The protein below binds the small molecule below.
Small molecule (SMILES): CC(=O)N[C@@H]1[C@@H](O)[C@H](O)[C@@H](CO)O[C@H]1O

Sequence of chain 1.C:
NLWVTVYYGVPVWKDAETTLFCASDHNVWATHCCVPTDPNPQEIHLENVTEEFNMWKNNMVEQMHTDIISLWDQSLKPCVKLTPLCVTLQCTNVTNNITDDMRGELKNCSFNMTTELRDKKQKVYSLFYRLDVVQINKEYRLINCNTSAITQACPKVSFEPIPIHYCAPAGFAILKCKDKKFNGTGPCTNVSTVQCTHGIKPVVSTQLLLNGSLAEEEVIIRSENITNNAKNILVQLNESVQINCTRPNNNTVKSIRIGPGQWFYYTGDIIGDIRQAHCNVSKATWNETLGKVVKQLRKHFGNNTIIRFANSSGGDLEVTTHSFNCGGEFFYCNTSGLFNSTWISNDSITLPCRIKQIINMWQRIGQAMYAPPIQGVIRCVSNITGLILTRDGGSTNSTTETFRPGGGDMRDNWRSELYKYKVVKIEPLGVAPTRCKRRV

Sequence of chain 1.I:
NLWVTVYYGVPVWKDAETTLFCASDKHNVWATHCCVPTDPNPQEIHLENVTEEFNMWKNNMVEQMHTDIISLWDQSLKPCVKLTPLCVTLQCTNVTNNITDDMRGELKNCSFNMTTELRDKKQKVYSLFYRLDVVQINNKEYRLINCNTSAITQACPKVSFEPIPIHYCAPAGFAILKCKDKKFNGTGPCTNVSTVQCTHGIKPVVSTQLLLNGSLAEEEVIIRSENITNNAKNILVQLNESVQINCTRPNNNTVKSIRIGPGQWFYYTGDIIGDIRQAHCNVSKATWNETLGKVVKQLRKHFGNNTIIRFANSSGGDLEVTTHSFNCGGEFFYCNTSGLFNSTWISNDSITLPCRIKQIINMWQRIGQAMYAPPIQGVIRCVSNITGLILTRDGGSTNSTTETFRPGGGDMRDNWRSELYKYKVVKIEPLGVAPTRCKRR

Binding-site contacts:
Ligand atom C2 contacts residue ASN199 of chain 1.I at 2.5 Å.
Ligand atom C5 contacts residue ARG194 of chain 1.I at 4.3 Å.
Ligand atom C6 contacts residue VAL176 of chain 1.I at 4.2 Å (hydrophobic).
Ligand atom C8 contacts residue ASN199 of chain 1.I at 3.5 Å.
Ligand atom O7 contacts residue ASN199 of chain 1.I at 3.2 Å (h-bond).
Ligand atom C5 contacts residue ILE196 of chain 1.I at 4.3 Å (hydrophobic).
Ligand atom C1 contacts residue ASN199 of chain 1.I at 1.5 Å.
Ligand atom O6 contacts residue ILE196 of chain 1.I at 4.2 Å.
Ligand atom C5 contacts residue ASN199 of chain 1.I at 3.9 Å.
Ligand atom C7 contacts residue ASN199 of chain 1.I at 3.2 Å.
Ligand atom N2 contacts residue ASN199 of chain 1.I at 2.9 Å (h-bond).
Ligand atom C6 contacts residue ARG194 of chain 1.I at 4.3 Å.
Ligand atom O5 contacts residue ASN199 of chain 1.I at 2.5 Å (h-bond).
Ligand atom C1 contacts residue ARG194 of chain 1.I at 3.7 Å.
Ligand atom C8 contacts residue THR200 of chain 1.I at 4.2 Å.
Ligand atom C8 contacts residue ARG310 of chain 1.C at 4.4 Å.
Ligand atom C3 contacts residue ASN199 of chain 1.I at 3.9 Å.
Ligand atom C4 contacts residue ASN199 of chain 1.I at 4.4 Å.
Ligand atom O7 contacts residue ARG310 of chain 1.C at 4.1 Å.
Ligand atom C6 contacts residue ILE196 of chain 1.I at 4.1 Å (hydrophobic).
Ligand atom N2 contacts residue THR200 of chain 1.I at 4.3 Å.
Ligand atom O5 contacts residue ARG194 of chain 1.I at 3.1 Å (salt-bridge).